Binding-site contacts:
Ligand atom O4 contacts residue HIS298 of chain 4.F at 3.1 Å (h-bond).
Ligand atom O10 contacts residue THR291 of chain 4.F at 3.7 Å.
Ligand atom O4 contacts residue ILE79 of chain 4.F at 3.5 Å (h-bond).
Ligand atom C6 contacts residue TYR72 of chain 4.F at 3.6 Å (hydrophobic).
Ligand atom O4 contacts residue GLY78 of chain 4.F at 3.1 Å.
Ligand atom O8 contacts residue TYR72 of chain 4.F at 4.2 Å.
Ligand atom O6 contacts residue ASN93 of chain 4.F at 2.9 Å (h-bond).
Ligand atom C6 contacts residue ASN93 of chain 4.F at 3.1 Å.
Ligand atom C3 contacts residue VAL296 of chain 4.F at 3.5 Å (hydrophobic).
Ligand atom O1B contacts residue ARG77 of chain 4.F at 2.9 Å (salt-bridge).
Ligand atom N5 contacts residue TYR72 of chain 4.F at 3.1 Å (h-bond).
Ligand atom C1 contacts residue ARG77 of chain 4.F at 3.5 Å.
Ligand atom O1A contacts residue GLY78 of chain 4.F at 3.7 Å.
Ligand atom C4 contacts residue GLY78 of chain 4.F at 3.4 Å.
Ligand atom C6 contacts residue THR94 of chain 4.F at 4.2 Å.
Ligand atom C7 contacts residue TYR72 of chain 4.F at 4.2 Å (hydrophobic).
Ligand atom O1A contacts residue ARG77 of chain 4.F at 3.0 Å (salt-bridge).
Ligand atom C2 contacts residue GLY78 of chain 4.F at 4.2 Å.
Ligand atom C10 contacts residue TYR72 of chain 4.F at 4.1 Å (hydrophobic).
Ligand atom C3 contacts residue HIS298 of chain 4.F at 4.1 Å.
Ligand atom O4 contacts residue TYR72 of chain 4.F at 4.3 Å.
Ligand atom O3 contacts residue VAL296 of chain 4.F at 4.3 Å.
Ligand atom C3 contacts residue ARG77 of chain 4.F at 3.9 Å.
Ligand atom C3 contacts residue GLY78 of chain 4.F at 4.2 Å.
Ligand atom C5 contacts residue TYR72 of chain 4.F at 3.6 Å (hydrophobic).
Ligand atom O3 contacts residue GLY78 of chain 4.F at 3.7 Å.
Ligand atom O10 contacts residue ASN293 of chain 4.F at 3.5 Å (h-bond).
Ligand atom C4 contacts residue TYR72 of chain 4.F at 3.5 Å (hydrophobic).
Ligand atom O1A contacts residue TYR72 of chain 4.F at 3.2 Å.
Ligand atom C4 contacts residue VAL296 of chain 4.F at 4.3 Å (hydrophobic).
Ligand atom C3 contacts residue GLY78 of chain 4.F at 4.0 Å.
Ligand atom O4 contacts residue THR291 of chain 4.F at 3.3 Å.
Ligand atom O4 contacts residue VAL296 of chain 4.F at 3.8 Å.
Ligand atom C4 contacts residue HIS298 of chain 4.F at 4.1 Å.
Ligand atom O4 contacts residue ASN80 of chain 4.F at 4.2 Å.
Ligand atom O1B contacts residue TYR72 of chain 4.F at 4.1 Å.
Ligand atom C5 contacts residue ASN93 of chain 4.F at 4.2 Å.
Ligand atom C1 contacts residue TYR72 of chain 4.F at 3.8 Å (hydrophobic).
Ligand atom O8 contacts residue ARG77 of chain 4.F at 3.9 Å.
Ligand atom O3 contacts residue ASN80 of chain 4.F at 4.0 Å.

Sequence of chain 4.F:
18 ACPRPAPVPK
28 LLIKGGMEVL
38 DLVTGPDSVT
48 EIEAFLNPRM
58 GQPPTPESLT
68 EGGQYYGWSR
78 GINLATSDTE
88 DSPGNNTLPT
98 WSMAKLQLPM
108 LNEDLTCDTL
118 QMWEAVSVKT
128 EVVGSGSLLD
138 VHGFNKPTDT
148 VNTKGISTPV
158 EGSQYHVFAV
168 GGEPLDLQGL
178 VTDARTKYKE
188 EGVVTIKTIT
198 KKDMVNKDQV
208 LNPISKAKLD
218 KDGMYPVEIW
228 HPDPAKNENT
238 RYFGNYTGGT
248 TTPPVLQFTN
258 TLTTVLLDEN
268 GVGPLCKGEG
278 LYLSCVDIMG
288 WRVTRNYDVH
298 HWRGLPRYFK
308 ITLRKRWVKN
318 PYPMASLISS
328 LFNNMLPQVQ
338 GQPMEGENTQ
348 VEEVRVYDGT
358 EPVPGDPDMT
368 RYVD

This protein binds this small molecule.
Small molecule (SMILES): CC(=O)N[C@H]1[C@H]([C@H](O)[C@H](O)CO)O[C@@](O[C@H]2[C@@H](O)[C@@H](CO)O[C@@H](O[C@H]3[C@H](O)[C@@H](O)[C@H](O)O[C@@H]3CO)[C@@H]2O)(C(=O)O)C[C@@H]1O